Binding-site contacts:
Ligand atom C6 contacts residue FAD1 of chain 1.D at 3.3 Å.
Ligand atom CXH contacts residue GLY174 of chain 1.B at 2.9 Å.
Ligand atom CXH contacts residue TRP105 of chain 1.A at 3.8 Å (hydrophobic).
Ligand atom C13 contacts residue FAD1 of chain 1.D at 3.7 Å.
Ligand atom C5 contacts residue FAD1 of chain 1.D at 3.5 Å.
Ligand atom N16 contacts residue FAD1 of chain 1.D at 3.4 Å (h-bond).
Ligand atom CXI contacts residue ASN161 of chain 1.A at 3.4 Å.
Ligand atom C6 contacts residue PHE178 of chain 1.B at 3.4 Å (hydrophobic).
Ligand atom CXH contacts residue PHE106 of chain 1.A at 3.7 Å (hydrophobic).
Ligand atom CXH contacts residue FAD1 of chain 1.D at 3.1 Å.
Ligand atom C9 contacts residue PHE126 of chain 1.B at 3.7 Å (hydrophobic).
Ligand atom N15 contacts residue GLU193 of chain 1.A at 4.0 Å.
Ligand atom CX7 contacts residue GLU193 of chain 1.A at 3.7 Å.
Ligand atom C14 contacts residue FAD1 of chain 1.D at 3.5 Å.
Ligand atom CXI contacts residue PHE178 of chain 1.B at 3.4 Å (hydrophobic).
Ligand atom C8 contacts residue PHE178 of chain 1.B at 4.0 Å (hydrophobic).
Ligand atom C11 contacts residue GLY149 of chain 1.A at 4.1 Å.
Ligand atom C8 contacts residue FAD1 of chain 1.D at 3.4 Å.
Ligand atom C4 contacts residue GLY149 of chain 1.A at 3.7 Å.
Ligand atom C7 contacts residue PHE178 of chain 1.B at 3.5 Å (hydrophobic).
Ligand atom N16 contacts residue PHE178 of chain 1.B at 3.4 Å.
Ligand atom CX8 contacts residue GLY149 of chain 1.A at 3.8 Å.
Ligand atom N10 contacts residue FAD1 of chain 1.D at 3.7 Å.
Ligand atom CXI contacts residue PHE106 of chain 1.A at 3.8 Å (hydrophobic).
Ligand atom N10 contacts residue ILE128 of chain 1.B at 4.0 Å.
Ligand atom C8 contacts residue PHE126 of chain 1.B at 3.8 Å (hydrophobic).
Ligand atom CXI contacts residue FAD1 of chain 1.D at 3.7 Å.
Ligand atom C11 contacts residue ILE128 of chain 1.B at 3.8 Å (hydrophobic).
Ligand atom C7 contacts residue FAD1 of chain 1.D at 3.4 Å.
Ligand atom C7 contacts residue TRP105 of chain 1.A at 3.7 Å (hydrophobic).
Ligand atom C5 contacts residue PHE178 of chain 1.B at 3.7 Å (hydrophobic).
Ligand atom CX8 contacts residue ILE194 of chain 1.A at 3.8 Å (hydrophobic).
Ligand atom C1 contacts residue GLN122 of chain 1.B at 3.8 Å.
Ligand atom C11 contacts residue FAD1 of chain 1.D at 3.9 Å.
Ligand atom C12 contacts residue PHE126 of chain 1.B at 4.0 Å (hydrophobic).
Ligand atom C1 contacts residue FAD1 of chain 1.D at 4.1 Å.
Ligand atom CXI contacts residue TYR155 of chain 1.A at 3.9 Å (hydrophobic).
Ligand atom CXH contacts residue PHE178 of chain 1.B at 3.6 Å (hydrophobic).
Ligand atom C12 contacts residue FAD1 of chain 1.D at 3.5 Å.
Ligand atom C9 contacts residue FAD1 of chain 1.D at 3.6 Å.

A small-molecule ligand and the protein it binds are described below.
Small molecule (SMILES): CN(C)c1ccc2cc3ccc(N(C)C)cc3[nH+]c2c1

Sequence of chain 1.A:
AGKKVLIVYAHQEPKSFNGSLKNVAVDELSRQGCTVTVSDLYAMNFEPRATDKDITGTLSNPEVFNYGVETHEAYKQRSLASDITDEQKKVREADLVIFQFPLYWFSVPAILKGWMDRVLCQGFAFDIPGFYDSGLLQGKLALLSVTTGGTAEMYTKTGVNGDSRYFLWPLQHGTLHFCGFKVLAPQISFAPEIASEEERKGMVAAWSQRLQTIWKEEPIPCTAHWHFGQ

Sequence of chain 1.B:
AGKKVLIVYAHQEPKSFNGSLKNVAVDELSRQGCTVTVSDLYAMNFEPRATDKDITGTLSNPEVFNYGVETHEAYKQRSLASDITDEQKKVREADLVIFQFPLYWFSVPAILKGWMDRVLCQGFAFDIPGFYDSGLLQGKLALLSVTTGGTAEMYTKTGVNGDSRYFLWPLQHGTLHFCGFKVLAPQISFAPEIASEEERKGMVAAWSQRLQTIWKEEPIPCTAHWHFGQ